Binding-site contacts:
Ligand atom O3' contacts residue LYS183 of chain 1.B at 3.5 Å.
Ligand atom PB contacts residue MG1 of chain 1.H at 3.3 Å.
Ligand atom C5 contacts residue TRP87 of chain 1.A at 3.4 Å (hydrophobic).
Ligand atom O2A contacts residue MG1 of chain 1.H at 2.1 Å.
Ligand atom O2B contacts residue MG1 of chain 1.H at 2.2 Å.
Ligand atom O2A contacts residue GLU73 of chain 1.B at 3.0 Å (salt-bridge).
Ligand atom C1' contacts residue ASN187 of chain 1.B at 3.2 Å.
Ligand atom O1G contacts residue LYS93 of chain 1.A at 2.6 Å (salt-bridge).
Ligand atom O2 contacts residue PHE54 of chain 1.B at 3.4 Å.
Ligand atom O1B contacts residue LYS183 of chain 1.B at 2.8 Å (salt-bridge).
Ligand atom O2B contacts residue GLU73 of chain 1.B at 2.9 Å (salt-bridge).
Ligand atom N3 contacts residue PHE54 of chain 1.B at 3.5 Å.
Ligand atom O3G contacts residue GLU76 of chain 1.B at 2.9 Å (salt-bridge).
Ligand atom N1 contacts residue PHE54 of chain 1.B at 3.6 Å.
Ligand atom PA contacts residue MG1 of chain 1.H at 3.4 Å.
Ligand atom O2G contacts residue LYS85 of chain 1.A at 3.0 Å (salt-bridge).
Ligand atom O3' contacts residue ASP104 of chain 1.B at 2.4 Å (salt-bridge).
Ligand atom PG contacts residue MG1 of chain 1.H at 3.4 Å.
Ligand atom O2B contacts residue ASP104 of chain 1.B at 3.2 Å (salt-bridge).
Ligand atom O2B contacts residue MG1 of chain 1.G at 2.1 Å.
Ligand atom O2A contacts residue LYS85 of chain 1.A at 3.1 Å (salt-bridge).
Ligand atom O4' contacts residue ASN187 of chain 1.B at 3.4 Å (h-bond).
Ligand atom C3' contacts residue ASP104 of chain 1.B at 3.2 Å.
Ligand atom O1B contacts residue MG1 of chain 1.G at 3.2 Å.
Ligand atom O3' contacts residue ASN187 of chain 1.B at 3.0 Å (h-bond).
Ligand atom O2G contacts residue ASN79 of chain 1.A at 2.9 Å (h-bond).
Ligand atom O4 contacts residue ASP55 of chain 1.B at 3.5 Å (salt-bridge).
Ligand atom O5' contacts residue TRP87 of chain 1.A at 3.3 Å (h-bond).
Ligand atom C2' contacts residue ALA107 of chain 1.B at 3.6 Å (hydrophobic).
Ligand atom O2 contacts residue GLN51 of chain 1.B at 2.9 Å (h-bond).
Ligand atom O1B contacts residue ASP104 of chain 1.B at 3.3 Å (salt-bridge).
Ligand atom N3 contacts residue ASP55 of chain 1.B at 2.9 Å (salt-bridge).
Ligand atom O2B contacts residue GLU76 of chain 1.B at 3.1 Å (salt-bridge).
Ligand atom O2G contacts residue GLU76 of chain 1.B at 2.9 Å (salt-bridge).
Ligand atom C2 contacts residue PHE54 of chain 1.B at 3.3 Å (hydrophobic).
Ligand atom PB contacts residue MG1 of chain 1.G at 3.2 Å.
Ligand atom PA contacts residue LYS85 of chain 1.A at 3.5 Å.
Ligand atom O1A contacts residue TRP87 of chain 1.A at 3.2 Å (h-bond).
Ligand atom O1A contacts residue LYS85 of chain 1.A at 2.9 Å (salt-bridge).
Ligand atom O2G contacts residue MG1 of chain 1.H at 2.2 Å.

Sequence of chain 1.B:
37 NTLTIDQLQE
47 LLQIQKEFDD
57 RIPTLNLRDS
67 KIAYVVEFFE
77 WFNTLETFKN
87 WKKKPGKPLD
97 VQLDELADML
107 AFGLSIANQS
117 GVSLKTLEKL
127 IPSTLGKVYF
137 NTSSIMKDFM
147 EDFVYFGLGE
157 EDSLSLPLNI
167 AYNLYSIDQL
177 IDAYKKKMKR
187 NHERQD

Sequence of chain 1.A:
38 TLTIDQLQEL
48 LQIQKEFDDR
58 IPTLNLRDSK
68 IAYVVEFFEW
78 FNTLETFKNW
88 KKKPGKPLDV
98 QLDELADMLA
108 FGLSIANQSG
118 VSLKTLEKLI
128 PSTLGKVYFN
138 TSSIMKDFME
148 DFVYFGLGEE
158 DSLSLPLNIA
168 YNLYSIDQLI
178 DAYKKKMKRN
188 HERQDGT

A protein and the small-molecule ligand that binds it are described below.
Small molecule (SMILES): O=c1ccn([C@H]2C[C@H](O)[C@@H](CO[P](=O)(O)N[P](=O)(O)OP(=O)(O)O)O2)c(=O)[nH]1